Sequence of chain 1.A:
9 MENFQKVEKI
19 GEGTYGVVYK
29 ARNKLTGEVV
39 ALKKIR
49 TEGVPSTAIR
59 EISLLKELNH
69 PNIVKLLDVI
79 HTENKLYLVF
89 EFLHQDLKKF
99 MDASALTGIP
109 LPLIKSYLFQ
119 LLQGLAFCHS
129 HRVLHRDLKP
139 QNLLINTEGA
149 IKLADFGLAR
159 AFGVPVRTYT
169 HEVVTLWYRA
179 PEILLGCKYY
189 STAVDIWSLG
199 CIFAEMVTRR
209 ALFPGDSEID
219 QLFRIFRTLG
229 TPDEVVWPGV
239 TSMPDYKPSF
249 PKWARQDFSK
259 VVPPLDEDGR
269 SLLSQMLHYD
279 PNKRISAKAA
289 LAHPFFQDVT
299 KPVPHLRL

A protein and the small-molecule ligand that binds it are described below.
Small molecule (SMILES): NC(=O)c1cc([N+](=O)[O-])c(NCCCN2CCOCC2)cc1NCc1cccnc1

Binding-site contacts:
Ligand atom N21 contacts residue ASP94 of chain 1.A at 2.8 Å (salt-bridge).
Ligand atom N8 contacts residue ALA39 of chain 1.A at 3.4 Å.
Ligand atom O9 contacts residue LEU91 of chain 1.A at 2.9 Å (h-bond).
Ligand atom C27 contacts residue LEU91 of chain 1.A at 3.3 Å (hydrophobic).
Ligand atom N13 contacts residue LEU142 of chain 1.A at 3.8 Å.
Ligand atom C16 contacts residue ILE18 of chain 1.A at 3.3 Å (hydrophobic).
Ligand atom C27 contacts residue HIS92 of chain 1.A at 3.5 Å.
Ligand atom O24 contacts residue LYS96 of chain 1.A at 3.9 Å.
Ligand atom C19 contacts residue LYS97 of chain 1.A at 3.4 Å.
Ligand atom C14 contacts residue HIS92 of chain 1.A at 3.8 Å.
Ligand atom C28 contacts residue HIS92 of chain 1.A at 3.5 Å.
Ligand atom C27 contacts residue PHE90 of chain 1.A at 3.7 Å (hydrophobic).
Ligand atom C6 contacts residue LEU142 of chain 1.A at 3.7 Å (hydrophobic).
Ligand atom N26 contacts residue HIS92 of chain 1.A at 3.9 Å.
Ligand atom O9 contacts residue PHE90 of chain 1.A at 3.4 Å.
Ligand atom C7 contacts residue LEU142 of chain 1.A at 3.4 Å (hydrophobic).
Ligand atom C14 contacts residue LEU91 of chain 1.A at 3.1 Å (hydrophobic).
Ligand atom C5 contacts residue LEU142 of chain 1.A at 3.5 Å (hydrophobic).
Ligand atom N8 contacts residue LEU142 of chain 1.A at 3.5 Å.
Ligand atom C23 contacts residue LYS96 of chain 1.A at 3.7 Å.
Ligand atom C18 contacts residue ASP94 of chain 1.A at 3.5 Å.
Ligand atom C17 contacts residue ASP94 of chain 1.A at 3.5 Å.
Ligand atom O24 contacts residue LYS97 of chain 1.A at 3.7 Å.
Ligand atom N10 contacts residue LYS41 of chain 1.A at 3.8 Å.
Ligand atom O11 contacts residue LYS41 of chain 1.A at 2.7 Å (salt-bridge).
Ligand atom N10 contacts residue VAL26 of chain 1.A at 3.7 Å.
Ligand atom C29 contacts residue ASP94 of chain 1.A at 3.6 Å.
Ligand atom C19 contacts residue ASP94 of chain 1.A at 3.2 Å.
Ligand atom C2 contacts residue ILE18 of chain 1.A at 3.7 Å (hydrophobic).
Ligand atom C7 contacts residue ALA39 of chain 1.A at 3.6 Å (hydrophobic).
Ligand atom C28 contacts residue LEU91 of chain 1.A at 3.6 Å (hydrophobic).
Ligand atom O9 contacts residue ALA39 of chain 1.A at 3.9 Å.
Ligand atom O11 contacts residue VAL26 of chain 1.A at 3.4 Å.
Ligand atom O24 contacts residue ASP94 of chain 1.A at 3.0 Å (salt-bridge).
Ligand atom N8 contacts residue GLU89 of chain 1.A at 3.1 Å (salt-bridge).
Ligand atom C1 contacts residue ILE18 of chain 1.A at 3.8 Å (hydrophobic).
Ligand atom N13 contacts residue LEU91 of chain 1.A at 2.9 Å (h-bond).
Ligand atom C14 contacts residue GLN93 of chain 1.A at 3.6 Å.
Ligand atom O12 contacts residue VAL26 of chain 1.A at 3.6 Å.
Ligand atom C20 contacts residue ASP94 of chain 1.A at 3.0 Å.